Binding-site contacts:
Ligand atom C3A contacts residue TYR103 of chain 1.D at 3.2 Å (hydrophobic).
Ligand atom C4A contacts residue TYR103 of chain 1.D at 3.5 Å (hydrophobic).
Ligand atom CMA contacts residue GLN89 of chain 1.D at 3.5 Å.
Ligand atom CHA contacts residue TYR74 of chain 1.D at 3.6 Å (hydrophobic).
Ligand atom C4A contacts residue PHE75 of chain 1.D at 3.5 Å (hydrophobic).
Ligand atom CGD contacts residue THR100 of chain 1.D at 3.5 Å.
Ligand atom CBC contacts residue ARG73 of chain 1.D at 3.2 Å.
Ligand atom O1D contacts residue LEU99 of chain 1.D at 3.5 Å.
Ligand atom O1D contacts residue TYR103 of chain 1.D at 3.6 Å.
Ligand atom OB contacts residue ILE115 of chain 1.D at 3.1 Å.
Ligand atom CBA contacts residue TYR83 of chain 1.D at 3.3 Å (hydrophobic).
Ligand atom CMC contacts residue ARG71 of chain 1.D at 3.1 Å.
Ligand atom CAC contacts residue CYS102 of chain 1.D at 1.7 Å (hydrophobic).
Ligand atom OB contacts residue VAL131 of chain 1.D at 3.6 Å.
Ligand atom C4A contacts residue ASP72 of chain 1.D at 3.6 Å.
Ligand atom CMA contacts residue TYR103 of chain 1.D at 3.4 Å (hydrophobic).
Ligand atom NC contacts residue ASP72 of chain 1.D at 2.7 Å (salt-bridge).
Ligand atom CAA contacts residue GLN89 of chain 1.D at 3.2 Å.
Ligand atom OC contacts residue VAL70 of chain 1.D at 3.2 Å.
Ligand atom OB contacts residue HIS133 of chain 1.D at 2.9 Å (h-bond).
Ligand atom C2A contacts residue TYR103 of chain 1.D at 3.6 Å (hydrophobic).
Ligand atom C4C contacts residue CYS102 of chain 1.D at 3.6 Å (hydrophobic).
Ligand atom C3C contacts residue CYS102 of chain 1.D at 2.7 Å (hydrophobic).
Ligand atom CGA contacts residue TYR83 of chain 1.D at 3.2 Å (hydrophobic).
Ligand atom ND contacts residue ASP72 of chain 1.D at 2.8 Å (salt-bridge).
Ligand atom C4C contacts residue ASP72 of chain 1.D at 3.6 Å.
Ligand atom CMD contacts residue THR100 of chain 1.D at 3.5 Å.
Ligand atom OC contacts residue LEU106 of chain 1.D at 3.5 Å.
Ligand atom NB contacts residue TYR103 of chain 1.D at 3.0 Å (h-bond).
Ligand atom CMB contacts residue PHE43 of chain 1.D at 3.6 Å (hydrophobic).
Ligand atom C1C contacts residue ASP72 of chain 1.D at 3.6 Å.
Ligand atom C4D contacts residue TYR74 of chain 1.D at 3.4 Å (hydrophobic).
Ligand atom O2A contacts residue TYR83 of chain 1.D at 2.4 Å (h-bond).
Ligand atom NA contacts residue ASP72 of chain 1.D at 2.8 Å (salt-bridge).
Ligand atom O2D contacts residue THR100 of chain 1.D at 3.0 Å (h-bond).
Ligand atom O1A contacts residue ARG87 of chain 1.D at 3.2 Å (salt-bridge).
Ligand atom O1D contacts residue THR100 of chain 1.D at 2.9 Å (h-bond).
Ligand atom NA contacts residue TYR103 of chain 1.D at 3.5 Å.
Ligand atom CMD contacts residue ARG73 of chain 1.D at 3.6 Å.
Ligand atom CBC contacts residue CYS102 of chain 1.D at 2.7 Å (hydrophobic).

This small molecule binds to this protein.
Small molecule (SMILES): C=CC1=C(C)/C(=C/c2[nH]c(/C=C3\N=C(/C=C4\NC(=O)[C@H](C)[C@@H]4C=C)C(C)=C3CCC(=O)O)c(CCC(=O)O)c2C)NC1=O

Sequence of chain 1.D:
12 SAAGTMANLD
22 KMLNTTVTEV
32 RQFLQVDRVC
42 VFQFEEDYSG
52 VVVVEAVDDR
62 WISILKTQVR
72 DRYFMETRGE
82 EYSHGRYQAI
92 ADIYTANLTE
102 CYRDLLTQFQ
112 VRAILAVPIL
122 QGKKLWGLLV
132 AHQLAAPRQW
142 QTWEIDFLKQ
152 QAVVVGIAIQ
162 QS